Sequence of chain 42.A:
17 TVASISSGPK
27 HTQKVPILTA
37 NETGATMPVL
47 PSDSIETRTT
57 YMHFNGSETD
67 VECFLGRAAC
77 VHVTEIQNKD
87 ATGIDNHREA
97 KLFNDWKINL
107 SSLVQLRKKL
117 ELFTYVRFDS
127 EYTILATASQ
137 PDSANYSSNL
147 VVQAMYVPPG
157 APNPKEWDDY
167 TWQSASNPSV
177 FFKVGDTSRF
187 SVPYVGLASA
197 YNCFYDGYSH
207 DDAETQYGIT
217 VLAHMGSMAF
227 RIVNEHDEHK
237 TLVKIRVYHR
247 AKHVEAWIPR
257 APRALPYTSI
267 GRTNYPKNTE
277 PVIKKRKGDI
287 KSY

The protein below binds the small molecule below.
Small molecule (SMILES): Cc1cc(CCCCCOc2ccc(C3=NCCO3)cc2)on1

Sequence of chain 42.C:
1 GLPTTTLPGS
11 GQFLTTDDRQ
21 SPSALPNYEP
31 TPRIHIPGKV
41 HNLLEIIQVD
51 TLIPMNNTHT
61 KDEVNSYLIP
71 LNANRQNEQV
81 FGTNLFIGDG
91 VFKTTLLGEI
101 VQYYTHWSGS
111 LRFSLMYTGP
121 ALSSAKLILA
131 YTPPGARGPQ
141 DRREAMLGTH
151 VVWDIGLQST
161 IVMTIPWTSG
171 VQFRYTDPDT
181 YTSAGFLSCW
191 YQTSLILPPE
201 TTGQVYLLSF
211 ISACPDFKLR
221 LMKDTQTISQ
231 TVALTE

Binding-site contacts:
Ligand atom O1A contacts residue PHE186 of chain 42.A at 3.0 Å.
Ligand atom C5C contacts residue VAL188 of chain 42.A at 4.1 Å (hydrophobic).
Ligand atom C1C contacts residue LEU106 of chain 42.A at 4.0 Å (hydrophobic).
Ligand atom C3B contacts residue TYR152 of chain 42.A at 3.7 Å (hydrophobic).
Ligand atom C4C contacts residue VAL188 of chain 42.A at 3.7 Å (hydrophobic).
Ligand atom C1B contacts residue VAL188 of chain 42.A at 3.8 Å (hydrophobic).
Ligand atom O1B contacts residue TYR128 of chain 42.A at 3.4 Å (h-bond).
Ligand atom N3A contacts residue ALA24 of chain 42.C at 3.8 Å.
Ligand atom C5B contacts residue TYR128 of chain 42.A at 4.0 Å (hydrophobic).
Ligand atom C2C contacts residue TYR197 of chain 42.A at 3.7 Å (hydrophobic).
Ligand atom C3C contacts residue TYR128 of chain 42.A at 3.4 Å (hydrophobic).
Ligand atom C1C contacts residue TYR128 of chain 42.A at 3.9 Å (hydrophobic).
Ligand atom C5A contacts residue PHE186 of chain 42.A at 3.5 Å (hydrophobic).
Ligand atom N3A contacts residue PRO174 of chain 42.A at 3.7 Å.
Ligand atom C5 contacts residue MET221 of chain 42.A at 3.6 Å (hydrophobic).
Ligand atom C4 contacts residue LEU106 of chain 42.A at 3.5 Å (hydrophobic).
Ligand atom C5A contacts residue ALA150 of chain 42.A at 4.0 Å (hydrophobic).
Ligand atom C3B contacts residue VAL188 of chain 42.A at 3.8 Å (hydrophobic).
Ligand atom N2 contacts residue MET221 of chain 42.A at 3.4 Å (h-bond).
Ligand atom C1B contacts residue ILE104 of chain 42.A at 4.0 Å (hydrophobic).
Ligand atom C4C contacts residue VAL191 of chain 42.A at 3.0 Å (hydrophobic).
Ligand atom C5A contacts residue VAL176 of chain 42.A at 3.6 Å (hydrophobic).
Ligand atom C4B contacts residue TYR152 of chain 42.A at 3.8 Å (hydrophobic).
Ligand atom C6B contacts residue ILE104 of chain 42.A at 3.6 Å (hydrophobic).
Ligand atom N3A contacts residue PHE186 of chain 42.A at 4.0 Å.
Ligand atom C2C contacts residue MET221 of chain 42.A at 4.0 Å (hydrophobic).
Ligand atom C2A contacts residue PHE186 of chain 42.A at 3.3 Å (hydrophobic).
Ligand atom N3A contacts residue TYR152 of chain 42.A at 3.5 Å.
Ligand atom C1B contacts residue TYR128 of chain 42.A at 3.6 Å (hydrophobic).
Ligand atom C5B contacts residue MET224 of chain 42.A at 3.8 Å (hydrophobic).
Ligand atom O1B contacts residue ILE104 of chain 42.A at 3.9 Å.
Ligand atom C2B contacts residue VAL188 of chain 42.A at 3.5 Å (hydrophobic).
Ligand atom O1 contacts residue MET221 of chain 42.A at 2.5 Å (h-bond).
Ligand atom C5C contacts residue VAL191 of chain 42.A at 3.8 Å (hydrophobic).
Ligand atom C4A contacts residue PRO174 of chain 42.A at 3.1 Å (hydrophobic).
Ligand atom C5B contacts residue PHE186 of chain 42.A at 3.9 Å (hydrophobic).
Ligand atom C6B contacts residue TYR128 of chain 42.A at 3.3 Å (hydrophobic).
Ligand atom C1C contacts residue MET221 of chain 42.A at 4.0 Å (hydrophobic).
Ligand atom C2A contacts residue TYR152 of chain 42.A at 3.6 Å (hydrophobic).
Ligand atom C4B contacts residue PHE186 of chain 42.A at 3.6 Å (hydrophobic).